Sequence of chain 11.A:
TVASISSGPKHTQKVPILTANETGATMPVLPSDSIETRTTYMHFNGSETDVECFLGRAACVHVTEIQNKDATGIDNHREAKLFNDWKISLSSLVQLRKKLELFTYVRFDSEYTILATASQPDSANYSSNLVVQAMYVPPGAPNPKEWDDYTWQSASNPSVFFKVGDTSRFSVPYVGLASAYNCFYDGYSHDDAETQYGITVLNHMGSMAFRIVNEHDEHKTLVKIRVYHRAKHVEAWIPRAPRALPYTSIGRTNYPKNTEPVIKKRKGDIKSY

A small-molecule ligand and the protein it binds are described below.
Small molecule (SMILES): Cc1cc(CCCCCCCOc2ccc(C3=N[C@@H](C)CO3)cc2)on1

Sequence of chain 11.C:
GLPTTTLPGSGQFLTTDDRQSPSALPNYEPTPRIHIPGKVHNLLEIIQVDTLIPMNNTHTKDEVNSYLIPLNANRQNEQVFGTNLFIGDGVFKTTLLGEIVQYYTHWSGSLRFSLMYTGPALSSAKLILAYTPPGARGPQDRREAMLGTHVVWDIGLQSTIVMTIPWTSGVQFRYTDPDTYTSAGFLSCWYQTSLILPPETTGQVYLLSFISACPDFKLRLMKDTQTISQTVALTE

Binding-site contacts:
Ligand atom C31 contacts residue VAL176 of chain 11.A at 3.3 Å (hydrophobic).
Ligand atom C5C contacts residue ILE104 of chain 11.A at 3.6 Å (hydrophobic).
Ligand atom C7C contacts residue TYR128 of chain 11.A at 3.6 Å (hydrophobic).
Ligand atom C3C contacts residue TYR128 of chain 11.A at 3.9 Å (hydrophobic).
Ligand atom C4C contacts residue TYR152 of chain 11.A at 3.8 Å (hydrophobic).
Ligand atom C31 contacts residue ALA150 of chain 11.A at 3.5 Å (hydrophobic).
Ligand atom C3 contacts residue PRO174 of chain 11.A at 3.8 Å (hydrophobic).
Ligand atom C5 contacts residue PHE186 of chain 11.A at 3.5 Å (hydrophobic).
Ligand atom C5C contacts residue TYR128 of chain 11.A at 3.5 Å (hydrophobic).
Ligand atom O1 contacts residue TYR152 of chain 11.A at 3.9 Å.
Ligand atom C3C contacts residue VAL188 of chain 11.A at 3.3 Å (hydrophobic).
Ligand atom C6C contacts residue MET221 of chain 11.A at 3.7 Å (hydrophobic).
Ligand atom C6C contacts residue VAL191 of chain 11.A at 3.2 Å (hydrophobic).
Ligand atom C5 contacts residue TYR152 of chain 11.A at 3.8 Å (hydrophobic).
Ligand atom C31 contacts residue PRO174 of chain 11.A at 3.4 Å (hydrophobic).
Ligand atom C1C contacts residue TYR152 of chain 11.A at 4.0 Å (hydrophobic).
Ligand atom O1 contacts residue ALA24 of chain 11.C at 3.6 Å.
Ligand atom C2B contacts residue MET221 of chain 11.A at 3.6 Å (hydrophobic).
Ligand atom N2 contacts residue PRO174 of chain 11.A at 3.9 Å.
Ligand atom C7C contacts residue TYR197 of chain 11.A at 3.8 Å (hydrophobic).
Ligand atom O1B contacts residue ILE104 of chain 11.A at 3.8 Å.
Ligand atom CM1 contacts residue SER107 of chain 11.A at 3.6 Å.
Ligand atom O1B contacts residue MET221 of chain 11.A at 3.4 Å.
Ligand atom C5B contacts residue LEU106 of chain 11.A at 3.7 Å (hydrophobic).
Ligand atom O1B contacts residue TYR128 of chain 11.A at 3.9 Å.
Ligand atom O1 contacts residue PHE186 of chain 11.A at 3.5 Å.
Ligand atom C4 contacts residue PHE186 of chain 11.A at 3.6 Å (hydrophobic).
Ligand atom N2 contacts residue ALA24 of chain 11.C at 3.4 Å.
Ligand atom C3 contacts residue PHE186 of chain 11.A at 3.8 Å (hydrophobic).
Ligand atom C3B contacts residue MET221 of chain 11.A at 4.0 Å (hydrophobic).
Ligand atom C5B contacts residue TYR197 of chain 11.A at 3.7 Å (hydrophobic).
Ligand atom O1 contacts residue VAL188 of chain 11.A at 3.8 Å.
Ligand atom C1B contacts residue MET221 of chain 11.A at 4.0 Å (hydrophobic).
Ligand atom C4 contacts residue TYR152 of chain 11.A at 3.9 Å (hydrophobic).
Ligand atom C4 contacts residue MET224 of chain 11.A at 3.8 Å (hydrophobic).
Ligand atom C4C contacts residue ILE104 of chain 11.A at 3.7 Å (hydrophobic).
Ligand atom C6B contacts residue TYR197 of chain 11.A at 3.6 Å (hydrophobic).
Ligand atom N2 contacts residue PHE186 of chain 11.A at 3.7 Å.
Ligand atom C2C contacts residue VAL188 of chain 11.A at 3.2 Å (hydrophobic).
Ligand atom C31 contacts residue SER175 of chain 11.A at 3.6 Å.